This protein binds this small molecule.
Small molecule (SMILES): CC1CCN(CC(=O)Nc2cc(C(C)C)no2)CC1

Binding-site contacts:
Ligand atom O contacts residue ASP81 of chain 1.A at 3.0 Å (salt-bridge).
Ligand atom N1 contacts residue 47K1 of chain 1.F at 3.6 Å.
Ligand atom C8 contacts residue ILE304 of chain 1.A at 4.2 Å (hydrophobic).
Ligand atom C4 contacts residue TYR79 of chain 1.A at 4.0 Å (hydrophobic).
Ligand atom O contacts residue TYR79 of chain 1.A at 3.6 Å.
Ligand atom N2 contacts residue GLY80 of chain 1.A at 3.2 Å.
Ligand atom O contacts residue GLY80 of chain 1.A at 3.4 Å (h-bond).
Ligand atom C7 contacts residue THR222 of chain 1.A at 3.7 Å.
Ligand atom C8 contacts residue GLY80 of chain 1.A at 4.2 Å.
Ligand atom O1 contacts residue 47K1 of chain 1.F at 3.2 Å.
Ligand atom C5 contacts residue ASP81 of chain 1.A at 3.9 Å.
Ligand atom C5 contacts residue TYR79 of chain 1.A at 3.8 Å (hydrophobic).
Ligand atom C4 contacts residue GLY221 of chain 1.A at 3.7 Å.
Ligand atom N contacts residue GLY221 of chain 1.A at 3.7 Å.
Ligand atom C11 contacts residue ILE304 of chain 1.A at 3.8 Å (hydrophobic).
Ligand atom N1 contacts residue THR222 of chain 1.A at 2.7 Å (h-bond).
Ligand atom C12 contacts residue ILE217 of chain 1.A at 4.0 Å (hydrophobic).
Ligand atom C9 contacts residue THR222 of chain 1.A at 3.6 Å.
Ligand atom C8 contacts residue THR222 of chain 1.A at 3.5 Å.
Ligand atom C9 contacts residue ILE304 of chain 1.A at 3.5 Å (hydrophobic).
Ligand atom C6 contacts residue GLY221 of chain 1.A at 3.4 Å.
Ligand atom N2 contacts residue 47K1 of chain 1.F at 3.3 Å.
Ligand atom C8 contacts residue 47K1 of chain 1.F at 3.5 Å.
Ligand atom N contacts residue ASP81 of chain 1.A at 2.6 Å (salt-bridge).
Ligand atom C12 contacts residue PHE194 of chain 1.A at 3.6 Å (hydrophobic).
Ligand atom C5 contacts residue SER83 of chain 1.A at 4.1 Å.
Ligand atom C6 contacts residue THR222 of chain 1.A at 3.7 Å.
Ligand atom C10 contacts residue ILE304 of chain 1.A at 3.6 Å (hydrophobic).
Ligand atom C9 contacts residue ASP219 of chain 1.A at 3.6 Å.
Ligand atom O1 contacts residue ASP81 of chain 1.A at 3.7 Å.
Ligand atom O1 contacts residue GLY80 of chain 1.A at 3.1 Å.
Ligand atom O contacts residue 47K1 of chain 1.F at 4.0 Å.
Ligand atom C9 contacts residue 47K1 of chain 1.F at 4.1 Å.
Ligand atom N1 contacts residue ASP219 of chain 1.A at 4.2 Å.
Ligand atom C6 contacts residue ASP81 of chain 1.A at 3.4 Å.
Ligand atom C1 contacts residue ASP33 of chain 1.A at 4.2 Å.
Ligand atom C4 contacts residue ASP81 of chain 1.A at 3.7 Å.
Ligand atom C7 contacts residue ASP81 of chain 1.A at 3.8 Å.
Ligand atom C11 contacts residue ILE302 of chain 1.A at 3.9 Å (hydrophobic).
Ligand atom C7 contacts residue 47K1 of chain 1.F at 3.8 Å.

Sequence of chain 1.A:
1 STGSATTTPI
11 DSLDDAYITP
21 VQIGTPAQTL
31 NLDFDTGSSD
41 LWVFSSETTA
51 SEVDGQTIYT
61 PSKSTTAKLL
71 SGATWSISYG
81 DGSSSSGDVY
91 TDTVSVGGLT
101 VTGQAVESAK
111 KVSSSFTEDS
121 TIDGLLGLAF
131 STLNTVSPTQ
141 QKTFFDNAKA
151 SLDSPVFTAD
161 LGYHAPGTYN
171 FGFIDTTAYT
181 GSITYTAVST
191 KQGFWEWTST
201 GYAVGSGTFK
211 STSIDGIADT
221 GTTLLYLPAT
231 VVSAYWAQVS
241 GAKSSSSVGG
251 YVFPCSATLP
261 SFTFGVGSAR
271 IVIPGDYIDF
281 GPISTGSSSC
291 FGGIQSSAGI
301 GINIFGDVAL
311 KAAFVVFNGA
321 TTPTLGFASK